Binding-site contacts:
Ligand atom O2 contacts residue ILE139 of chain 1.A at 3.4 Å (h-bond).
Ligand atom O3 contacts residue GLU137 of chain 1.A at 4.0 Å.
Ligand atom O1 contacts residue LYS124 of chain 1.A at 3.8 Å.
Ligand atom C3 contacts residue ILE139 of chain 1.A at 4.1 Å (hydrophobic).
Ligand atom O2 contacts residue LYS124 of chain 1.A at 3.3 Å.
Ligand atom C2 contacts residue LYS124 of chain 1.A at 4.3 Å.
Ligand atom C2 contacts residue ILE139 of chain 1.A at 4.1 Å (hydrophobic).
Ligand atom C3 contacts residue GLU137 of chain 1.A at 4.4 Å.
Ligand atom O3 contacts residue TYR138 of chain 1.A at 3.6 Å.
Ligand atom O4 contacts residue TYR138 of chain 1.A at 4.4 Å.
Ligand atom C3 contacts residue TYR138 of chain 1.A at 4.4 Å (hydrophobic).
Ligand atom C4 contacts residue TYR138 of chain 1.A at 4.2 Å (hydrophobic).
Ligand atom O3 contacts residue ILE139 of chain 1.A at 2.9 Å (h-bond).
Ligand atom O5 contacts residue LYS124 of chain 1.A at 3.6 Å (salt-bridge).
Ligand atom O2 contacts residue TYR138 of chain 1.A at 4.2 Å.
Ligand atom O4 contacts residue GLU137 of chain 1.A at 2.8 Å (salt-bridge).
Ligand atom C1 contacts residue LYS124 of chain 1.A at 4.3 Å.
Ligand atom O6 contacts residue TYR138 of chain 1.A at 4.0 Å.
Ligand atom O6 contacts residue LYS124 of chain 1.A at 3.3 Å (salt-bridge).
Ligand atom C4 contacts residue GLU137 of chain 1.A at 3.5 Å.

The small molecule below binds the protein below.
Small molecule (SMILES): OC[C@H]1O[C@@H](O)[C@@H](O)[C@@H](O)[C@@H]1O

Sequence of chain 1.A:
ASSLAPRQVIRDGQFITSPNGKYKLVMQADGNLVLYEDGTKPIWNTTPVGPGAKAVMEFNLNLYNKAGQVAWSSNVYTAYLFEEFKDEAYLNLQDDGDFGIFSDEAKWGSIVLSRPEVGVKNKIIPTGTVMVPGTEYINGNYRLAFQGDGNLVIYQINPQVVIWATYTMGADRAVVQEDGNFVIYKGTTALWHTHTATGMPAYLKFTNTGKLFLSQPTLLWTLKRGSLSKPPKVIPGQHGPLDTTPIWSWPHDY